The small molecule below binds the protein below.
Small molecule (SMILES): CC(C)C[C@H](NC(=O)[C@H](CS)NC(=O)[C@@H]1CCCN1C(=O)[C@@H](NC(=O)[C@@H]1CCCN1C(=O)[C@@H]1CCCN1C(=O)[C@H](CS)NC(=O)[C@H](Cc1ccc(O)cc1)NC(=O)[C@H](CC(N)=O)NC(=O)[C@@H](NC(=O)[C@H](CCC(N)=O)NC(=O)[C@H](CS)NC(=O)CN)C(C)C)C(C)C)C(N)=O

Sequence of chain 1.A:
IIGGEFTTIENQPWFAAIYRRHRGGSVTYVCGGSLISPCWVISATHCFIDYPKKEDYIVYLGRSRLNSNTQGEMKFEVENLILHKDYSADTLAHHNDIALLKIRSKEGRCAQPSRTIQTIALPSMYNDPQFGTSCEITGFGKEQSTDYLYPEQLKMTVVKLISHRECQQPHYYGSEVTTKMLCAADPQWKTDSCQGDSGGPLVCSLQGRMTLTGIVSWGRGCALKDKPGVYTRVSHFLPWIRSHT

Binding-site contacts:
Ligand atom CA contacts residue 29O1 of chain 1.Q at 3.6 Å.
Ligand atom CE1 contacts residue TRP218 of chain 1.A at 3.3 Å (hydrophobic).
Ligand atom OD1 contacts residue GLN195 of chain 1.A at 3.5 Å (h-bond).
Ligand atom OH contacts residue GLY229 of chain 1.A at 3.3 Å.
Ligand atom CB contacts residue GLN195 of chain 1.A at 3.6 Å.
Ligand atom SG contacts residue 29O1 of chain 1.Q at 1.8 Å.
Ligand atom CB contacts residue GLN195 of chain 1.A at 3.4 Å.
Ligand atom N contacts residue GLN195 of chain 1.A at 2.9 Å (h-bond).
Ligand atom C contacts residue THR146 of chain 1.A at 3.6 Å.
Ligand atom O contacts residue 29O1 of chain 1.Q at 3.2 Å (h-bond).
Ligand atom N contacts residue THR146 of chain 1.A at 2.8 Å (h-bond).
Ligand atom N contacts residue ACT1 of chain 1.G at 3.5 Å (h-bond).
Ligand atom CE1 contacts residue VAL216 of chain 1.A at 3.5 Å (hydrophobic).
Ligand atom OD1 contacts residue 29O1 of chain 1.Q at 2.9 Å (h-bond).
Ligand atom CA contacts residue THR146 of chain 1.A at 3.3 Å.
Ligand atom CD1 contacts residue SER198 of chain 1.A at 3.6 Å.
Ligand atom CB contacts residue ASP50 of chain 1.A at 3.6 Å.
Ligand atom OH contacts residue TRP218 of chain 1.A at 3.5 Å (h-bond).
Ligand atom CD1 contacts residue TRP218 of chain 1.A at 3.5 Å (hydrophobic).
Ligand atom CB contacts residue 29O1 of chain 1.Q at 2.8 Å.
Ligand atom N contacts residue THR146 of chain 1.A at 3.1 Å (h-bond).
Ligand atom O contacts residue 29O1 of chain 1.Q at 3.3 Å (h-bond).
Ligand atom O contacts residue TRP218 of chain 1.A at 3.2 Å.
Ligand atom CD2 contacts residue CYS194 of chain 1.A at 3.6 Å (hydrophobic).
Ligand atom CB contacts residue THR146 of chain 1.A at 3.6 Å.
Ligand atom OH contacts residue SER193 of chain 1.A at 3.6 Å.
Ligand atom CG2 contacts residue ASP50 of chain 1.A at 3.3 Å.
Ligand atom CG1 contacts residue HIS46 of chain 1.A at 3.3 Å.
Ligand atom CA contacts residue 29O1 of chain 1.Q at 3.2 Å.
Ligand atom CB contacts residue GLY219 of chain 1.A at 3.0 Å.
Ligand atom CB contacts residue SER198 of chain 1.A at 3.4 Å.
Ligand atom O contacts residue 29O1 of chain 1.Q at 2.9 Å (h-bond).
Ligand atom SG contacts residue CYS222 of chain 1.A at 3.4 Å (h-bond).
Ligand atom CA contacts residue GLY219 of chain 1.A at 3.2 Å.
Ligand atom CZ contacts residue TRP218 of chain 1.A at 3.6 Å (hydrophobic).
Ligand atom O contacts residue HIS94 of chain 1.A at 2.8 Å (h-bond).
Ligand atom CB contacts residue ACT1 of chain 1.G at 3.5 Å.
Ligand atom CD contacts residue ARG220 of chain 1.A at 3.5 Å.
Ligand atom N contacts residue 29O1 of chain 1.Q at 3.5 Å.
Ligand atom O contacts residue GLY219 of chain 1.A at 3.1 Å (h-bond).